Sequence of chain 1.A:
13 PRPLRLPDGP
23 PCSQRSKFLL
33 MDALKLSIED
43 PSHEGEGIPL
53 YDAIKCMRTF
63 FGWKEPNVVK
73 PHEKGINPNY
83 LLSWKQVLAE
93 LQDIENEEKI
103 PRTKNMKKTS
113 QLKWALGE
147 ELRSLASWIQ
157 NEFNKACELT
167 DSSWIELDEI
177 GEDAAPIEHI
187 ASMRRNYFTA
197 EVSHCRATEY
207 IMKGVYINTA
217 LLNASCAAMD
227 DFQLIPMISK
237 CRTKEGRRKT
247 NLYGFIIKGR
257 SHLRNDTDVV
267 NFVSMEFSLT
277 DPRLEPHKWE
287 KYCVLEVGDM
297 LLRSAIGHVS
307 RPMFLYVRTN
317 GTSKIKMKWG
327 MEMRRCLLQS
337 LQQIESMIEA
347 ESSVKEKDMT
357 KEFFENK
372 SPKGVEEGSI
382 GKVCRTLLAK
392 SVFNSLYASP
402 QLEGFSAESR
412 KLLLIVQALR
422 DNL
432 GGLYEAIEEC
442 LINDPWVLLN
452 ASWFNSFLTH

Binding-site contacts:
Ligand atom CL contacts residue MET59 of chain 1.A at 3.6 Å.
Ligand atom C7 contacts residue LEU90 of chain 1.A at 3.5 Å (hydrophobic).
Ligand atom C9 contacts residue GLU97 of chain 1.A at 4.2 Å.
Ligand atom C4 contacts residue GLN94 of chain 1.A at 4.3 Å.
Ligand atom C9 contacts residue ARG60 of chain 1.A at 3.8 Å.
Ligand atom C10 contacts residue MET59 of chain 1.A at 4.2 Å (hydrophobic).
Ligand atom N3 contacts residue LEU90 of chain 1.A at 3.8 Å.
Ligand atom C8 contacts residue GLU97 of chain 1.A at 4.3 Å.
Ligand atom C9 contacts residue MET59 of chain 1.A at 4.2 Å (hydrophobic).
Ligand atom C8 contacts residue LEU90 of chain 1.A at 3.6 Å (hydrophobic).
Ligand atom N3 contacts residue TRP65 of chain 1.A at 3.8 Å.
Ligand atom C10 contacts residue ARG60 of chain 1.A at 3.4 Å.
Ligand atom C2 contacts residue TRP65 of chain 1.A at 3.6 Å (hydrophobic).
Ligand atom C4 contacts residue LEU90 of chain 1.A at 4.2 Å (hydrophobic).
Ligand atom C6 contacts residue LEU90 of chain 1.A at 3.7 Å (hydrophobic).
Ligand atom CL contacts residue ILE56 of chain 1.A at 4.2 Å.
Ligand atom N1 contacts residue GLN94 of chain 1.A at 4.3 Å.
Ligand atom CL contacts residue GLU97 of chain 1.A at 3.8 Å.
Ligand atom CL contacts residue ARG60 of chain 1.A at 3.9 Å.
Ligand atom C11 contacts residue TRP65 of chain 1.A at 3.7 Å (hydrophobic).
Ligand atom C7 contacts residue ARG60 of chain 1.A at 4.4 Å.
Ligand atom C8 contacts residue GLN94 of chain 1.A at 3.7 Å.
Ligand atom CL contacts residue LEU93 of chain 1.A at 4.2 Å.
Ligand atom C5 contacts residue GLN94 of chain 1.A at 3.3 Å.
Ligand atom C10 contacts residue TRP65 of chain 1.A at 4.1 Å (hydrophobic).
Ligand atom C8 contacts residue ARG60 of chain 1.A at 4.2 Å.
Ligand atom C5 contacts residue LEU90 of chain 1.A at 4.3 Å (hydrophobic).
Ligand atom C6 contacts residue GLN94 of chain 1.A at 4.5 Å.
Ligand atom C8 contacts residue LEU93 of chain 1.A at 4.0 Å (hydrophobic).
Ligand atom C2 contacts residue LEU90 of chain 1.A at 3.8 Å (hydrophobic).
Ligand atom C6 contacts residue ARG60 of chain 1.A at 4.4 Å.
Ligand atom N1 contacts residue LEU90 of chain 1.A at 3.9 Å.
Ligand atom C11 contacts residue ARG60 of chain 1.A at 3.5 Å.
Ligand atom C7 contacts residue GLN94 of chain 1.A at 3.6 Å.
Ligand atom C11 contacts residue LEU90 of chain 1.A at 4.4 Å (hydrophobic).

The small molecule below binds the protein below.
Small molecule (SMILES): Clc1ccc(-n2ccnc2)cc1